A protein and the small-molecule ligand that binds it are described below.
Small molecule (SMILES): CCC(CC)O[C@@H]1C=C(C(=O)O)C[C@H](N)[C@H]1NC(C)=O

Binding-site contacts:
Ligand atom C7 contacts residue GLU197 of chain 2.A at 3.8 Å.
Ligand atom C1 contacts residue TYR321 of chain 2.A at 3.0 Å (hydrophobic).
Ligand atom O10 contacts residue ASP70 of chain 2.A at 3.3 Å.
Ligand atom C91 contacts residue ASN214 of chain 2.A at 3.8 Å.
Ligand atom C91 contacts residue GLU196 of chain 2.A at 3.7 Å.
Ligand atom C2 contacts residue TYR321 of chain 2.A at 2.8 Å (hydrophobic).
Ligand atom O10 contacts residue ARG71 of chain 2.A at 2.8 Å (salt-bridge).
Ligand atom C7 contacts residue ARG212 of chain 2.A at 3.7 Å.
Ligand atom N4 contacts residue GLU38 of chain 2.A at 2.8 Å (salt-bridge).
Ligand atom C7 contacts residue TYR321 of chain 2.A at 3.2 Å (hydrophobic).
Ligand atom C81 contacts residue ASN166 of chain 2.A at 3.9 Å.
Ligand atom C3 contacts residue GLU38 of chain 2.A at 3.7 Å.
Ligand atom O1A contacts residue ARG37 of chain 2.A at 2.9 Å (salt-bridge).
Ligand atom C4 contacts residue GLU38 of chain 2.A at 3.6 Å.
Ligand atom O1B contacts residue ARG212 of chain 2.A at 3.0 Å (salt-bridge).
Ligand atom C5 contacts residue ASP70 of chain 2.A at 3.9 Å.
Ligand atom O1A contacts residue TYR321 of chain 2.A at 3.4 Å (h-bond).
Ligand atom C1 contacts residue ARG37 of chain 2.A at 4.0 Å.
Ligand atom C3 contacts residue ARG37 of chain 2.A at 3.7 Å.
Ligand atom C4 contacts residue GLU197 of chain 2.A at 4.0 Å.
Ligand atom O1B contacts residue ARG287 of chain 2.A at 2.9 Å (salt-bridge).
Ligand atom N4 contacts residue ASP70 of chain 2.A at 3.1 Å (salt-bridge).
Ligand atom C9 contacts residue GLU196 of chain 2.A at 3.6 Å.
Ligand atom C4 contacts residue ASP70 of chain 2.A at 3.6 Å.
Ligand atom C1 contacts residue ARG212 of chain 2.A at 3.7 Å.
Ligand atom C6 contacts residue GLU197 of chain 2.A at 3.5 Å.
Ligand atom C2 contacts residue ARG212 of chain 2.A at 4.0 Å.
Ligand atom C82 contacts residue ARG144 of chain 2.A at 3.8 Å.
Ligand atom O1B contacts residue TYR321 of chain 2.A at 3.5 Å (h-bond).
Ligand atom C1 contacts residue ARG287 of chain 2.A at 3.6 Å.
Ligand atom C91 contacts residue ARG212 of chain 2.A at 3.8 Å.
Ligand atom C81 contacts residue ARG144 of chain 2.A at 3.4 Å.
Ligand atom C4 contacts residue TYR321 of chain 2.A at 3.6 Å (hydrophobic).
Ligand atom O1A contacts residue ARG287 of chain 2.A at 2.9 Å (salt-bridge).
Ligand atom C3 contacts residue TYR321 of chain 2.A at 3.3 Å (hydrophobic).
Ligand atom C11 contacts residue TRP98 of chain 2.A at 3.9 Å (hydrophobic).
Ligand atom C10 contacts residue ARG71 of chain 2.A at 3.8 Å.
Ligand atom C6 contacts residue TYR321 of chain 2.A at 3.8 Å (hydrophobic).
Ligand atom C3 contacts residue ASP70 of chain 2.A at 3.3 Å.
Ligand atom C9 contacts residue GLU197 of chain 2.A at 3.9 Å.

Sequence of chain 2.A:
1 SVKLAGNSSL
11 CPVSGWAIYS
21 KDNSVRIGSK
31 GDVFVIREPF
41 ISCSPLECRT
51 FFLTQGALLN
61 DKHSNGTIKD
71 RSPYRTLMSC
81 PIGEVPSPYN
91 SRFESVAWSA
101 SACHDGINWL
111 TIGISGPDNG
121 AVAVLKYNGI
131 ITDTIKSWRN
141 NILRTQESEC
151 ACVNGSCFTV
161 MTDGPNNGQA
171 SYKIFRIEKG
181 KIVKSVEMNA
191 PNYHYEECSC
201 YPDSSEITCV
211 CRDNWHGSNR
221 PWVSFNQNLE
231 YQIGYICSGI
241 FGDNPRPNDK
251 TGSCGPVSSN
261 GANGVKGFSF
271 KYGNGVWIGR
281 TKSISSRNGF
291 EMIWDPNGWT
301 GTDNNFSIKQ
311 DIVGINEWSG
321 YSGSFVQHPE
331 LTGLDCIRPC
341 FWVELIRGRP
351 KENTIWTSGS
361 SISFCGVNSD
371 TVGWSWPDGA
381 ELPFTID